Binding-site contacts:
Ligand atom C23 contacts residue GLY47 of chain 1.H at 3.5 Å.
Ligand atom C4 contacts residue ALA49 of chain 1.H at 3.3 Å (hydrophobic).
Ligand atom O21 contacts residue MES1 of chain 1.GA at 2.5 Å (h-bond).
Ligand atom C6 contacts residue THR1 of chain 1.H at 3.7 Å.
Ligand atom C9 contacts residue THR1 of chain 1.H at 1.4 Å.
Ligand atom C36 contacts residue ILE127 of chain 1.I at 3.5 Å (hydrophobic).
Ligand atom C10 contacts residue THR1 of chain 1.H at 1.5 Å.
Ligand atom C27 contacts residue THR21 of chain 1.H at 3.5 Å.
Ligand atom O39 contacts residue ALA49 of chain 1.H at 3.1 Å (h-bond).
Ligand atom C4 contacts residue CYS31 of chain 1.H at 3.1 Å (hydrophobic).
Ligand atom N22 contacts residue GLY47 of chain 1.H at 2.9 Å (h-bond).
Ligand atom O21 contacts residue GLY47 of chain 1.H at 3.0 Å (h-bond).
Ligand atom C7 contacts residue GLY47 of chain 1.H at 3.6 Å.
Ligand atom C7 contacts residue THR1 of chain 1.H at 2.7 Å.
Ligand atom N28 contacts residue ASP125 of chain 1.I at 3.1 Å (salt-bridge).
Ligand atom N22 contacts residue THR1 of chain 1.H at 3.7 Å.
Ligand atom O13 contacts residue THR21 of chain 1.H at 3.2 Å (h-bond).
Ligand atom C11 contacts residue ARG19 of chain 1.H at 3.3 Å.
Ligand atom C48 contacts residue GLY47 of chain 1.H at 3.4 Å.
Ligand atom O21 contacts residue ALA46 of chain 1.H at 3.6 Å.
Ligand atom C12 contacts residue MES1 of chain 1.GA at 3.1 Å.
Ligand atom C24 contacts residue GLY47 of chain 1.H at 3.4 Å.
Ligand atom C1 contacts residue GLY45 of chain 1.H at 3.6 Å.
Ligand atom C3 contacts residue ALA49 of chain 1.H at 3.5 Å (hydrophobic).
Ligand atom C30 contacts residue ASP125 of chain 1.I at 3.7 Å.
Ligand atom C3 contacts residue CYS31 of chain 1.H at 3.2 Å (hydrophobic).
Ligand atom C5 contacts residue ALA49 of chain 1.H at 3.6 Å (hydrophobic).
Ligand atom C11 contacts residue THR1 of chain 1.H at 2.5 Å.
Ligand atom C2 contacts residue THR52 of chain 1.H at 3.6 Å.
Ligand atom O49 contacts residue THR21 of chain 1.H at 3.1 Å (h-bond).
Ligand atom C10 contacts residue GLY168 of chain 1.H at 3.5 Å.
Ligand atom C8 contacts residue THR1 of chain 1.H at 2.4 Å.
Ligand atom C12 contacts residue THR1 of chain 1.H at 2.5 Å.
Ligand atom C11 contacts residue GLY168 of chain 1.H at 3.1 Å.
Ligand atom C35 contacts residue THR48 of chain 1.H at 3.4 Å.
Ligand atom O13 contacts residue THR1 of chain 1.H at 3.2 Å (h-bond).
Ligand atom O21 contacts residue THR1 of chain 1.H at 2.3 Å (h-bond).
Ligand atom O37 contacts residue GLN22 of chain 1.H at 3.3 Å.
Ligand atom N25 contacts residue THR21 of chain 1.H at 2.9 Å (h-bond).
Ligand atom O49 contacts residue SER20 of chain 1.H at 3.2 Å.

Sequence of chain 1.Z:
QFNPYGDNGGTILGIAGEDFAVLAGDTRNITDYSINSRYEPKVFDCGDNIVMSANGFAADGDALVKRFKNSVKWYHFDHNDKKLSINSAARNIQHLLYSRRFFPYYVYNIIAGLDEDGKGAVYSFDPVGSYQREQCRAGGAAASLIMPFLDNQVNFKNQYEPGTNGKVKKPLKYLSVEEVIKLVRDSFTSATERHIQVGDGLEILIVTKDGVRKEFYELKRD

Sequence of chain 1.I:
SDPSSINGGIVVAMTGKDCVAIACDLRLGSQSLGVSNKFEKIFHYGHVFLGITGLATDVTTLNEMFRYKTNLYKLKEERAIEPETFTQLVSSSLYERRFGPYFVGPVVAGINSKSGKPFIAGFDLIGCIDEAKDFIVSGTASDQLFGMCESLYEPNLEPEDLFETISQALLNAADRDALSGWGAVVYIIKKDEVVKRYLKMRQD

A protein and the small-molecule ligand that binds it are described below.
Small molecule (SMILES): COc1ccc(C[C@H](NC(=O)[C@H](C)NC(=O)CN2CCOCC2)C(=O)N[C@@H](Cc2ccccc2)[C@@H](O)[C@H](C)CO)cc1

Sequence of chain 1.H:
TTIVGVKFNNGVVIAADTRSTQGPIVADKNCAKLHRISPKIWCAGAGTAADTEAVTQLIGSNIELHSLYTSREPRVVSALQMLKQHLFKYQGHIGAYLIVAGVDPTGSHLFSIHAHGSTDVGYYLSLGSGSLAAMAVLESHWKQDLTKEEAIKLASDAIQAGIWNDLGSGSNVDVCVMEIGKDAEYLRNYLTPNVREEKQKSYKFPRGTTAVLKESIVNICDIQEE